Sequence of chain 2.A:
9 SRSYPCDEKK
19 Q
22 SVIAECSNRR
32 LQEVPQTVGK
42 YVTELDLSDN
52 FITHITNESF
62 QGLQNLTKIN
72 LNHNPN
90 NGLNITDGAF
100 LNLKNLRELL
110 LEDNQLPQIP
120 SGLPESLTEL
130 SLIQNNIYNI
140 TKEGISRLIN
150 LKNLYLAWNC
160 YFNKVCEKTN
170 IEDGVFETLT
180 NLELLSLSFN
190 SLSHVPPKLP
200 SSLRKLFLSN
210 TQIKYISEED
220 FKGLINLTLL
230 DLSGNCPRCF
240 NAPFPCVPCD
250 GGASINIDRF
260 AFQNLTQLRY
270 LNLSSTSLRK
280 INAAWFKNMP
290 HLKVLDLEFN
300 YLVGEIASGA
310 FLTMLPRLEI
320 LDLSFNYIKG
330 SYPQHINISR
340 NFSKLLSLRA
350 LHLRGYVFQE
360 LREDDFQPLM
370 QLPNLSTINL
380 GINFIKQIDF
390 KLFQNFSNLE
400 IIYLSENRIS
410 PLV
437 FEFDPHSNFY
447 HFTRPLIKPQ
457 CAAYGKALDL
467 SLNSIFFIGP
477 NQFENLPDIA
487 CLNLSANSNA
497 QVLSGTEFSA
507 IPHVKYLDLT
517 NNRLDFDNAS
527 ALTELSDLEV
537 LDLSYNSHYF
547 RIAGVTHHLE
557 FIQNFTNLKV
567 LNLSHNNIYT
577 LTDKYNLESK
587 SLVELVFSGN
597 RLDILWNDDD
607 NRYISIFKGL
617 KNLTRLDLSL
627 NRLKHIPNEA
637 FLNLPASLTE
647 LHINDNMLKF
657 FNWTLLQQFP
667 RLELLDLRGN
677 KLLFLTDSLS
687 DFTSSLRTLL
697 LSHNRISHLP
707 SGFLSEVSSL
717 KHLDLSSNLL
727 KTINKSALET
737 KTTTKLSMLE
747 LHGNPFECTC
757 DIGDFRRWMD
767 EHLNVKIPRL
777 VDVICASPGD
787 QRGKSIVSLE

Sequence of chain 1.A:
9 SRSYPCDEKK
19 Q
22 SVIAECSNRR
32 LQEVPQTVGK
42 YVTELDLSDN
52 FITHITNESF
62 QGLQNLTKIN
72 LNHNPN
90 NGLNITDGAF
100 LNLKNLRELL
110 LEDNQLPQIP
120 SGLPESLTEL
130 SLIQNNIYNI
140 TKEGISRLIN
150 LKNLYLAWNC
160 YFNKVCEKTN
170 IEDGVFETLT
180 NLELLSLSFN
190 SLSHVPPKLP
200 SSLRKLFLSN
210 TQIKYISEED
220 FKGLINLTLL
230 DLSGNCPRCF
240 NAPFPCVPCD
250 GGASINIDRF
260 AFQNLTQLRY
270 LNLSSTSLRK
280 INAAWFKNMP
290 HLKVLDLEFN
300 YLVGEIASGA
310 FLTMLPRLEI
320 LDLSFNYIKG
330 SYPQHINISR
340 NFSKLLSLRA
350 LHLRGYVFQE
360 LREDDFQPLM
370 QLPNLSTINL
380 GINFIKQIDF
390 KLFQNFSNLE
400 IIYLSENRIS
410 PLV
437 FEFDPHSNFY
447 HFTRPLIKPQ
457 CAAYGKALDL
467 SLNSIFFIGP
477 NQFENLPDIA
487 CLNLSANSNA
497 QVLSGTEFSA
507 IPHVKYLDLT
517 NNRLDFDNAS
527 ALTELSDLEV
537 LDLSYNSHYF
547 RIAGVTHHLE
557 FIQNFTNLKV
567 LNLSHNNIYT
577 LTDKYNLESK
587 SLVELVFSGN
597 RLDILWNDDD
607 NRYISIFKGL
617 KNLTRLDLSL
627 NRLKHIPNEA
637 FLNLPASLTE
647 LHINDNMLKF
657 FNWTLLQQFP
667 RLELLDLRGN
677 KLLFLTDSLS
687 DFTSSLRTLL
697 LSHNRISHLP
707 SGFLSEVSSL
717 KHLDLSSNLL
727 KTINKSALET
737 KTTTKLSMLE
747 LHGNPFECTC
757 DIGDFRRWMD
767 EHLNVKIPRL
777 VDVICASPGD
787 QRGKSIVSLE

Binding-site contacts:
Ligand atom C13 contacts residue GLY354 of chain 2.A at 3.8 Å.
Ligand atom C10 contacts residue THR552 of chain 1.A at 3.8 Å.
Ligand atom C16 contacts residue SER330 of chain 2.A at 3.7 Å.
Ligand atom C2 contacts residue ARG407 of chain 2.A at 3.4 Å.
Ligand atom C9 contacts residue THR552 of chain 1.A at 3.5 Å.
Ligand atom C contacts residue ASP521 of chain 1.A at 3.4 Å.
Ligand atom N3 contacts residue ASP521 of chain 1.A at 2.8 Å (salt-bridge).
Ligand atom C8 contacts residue ASP523 of chain 1.A at 3.7 Å.
Ligand atom N3 contacts residue ASP523 of chain 1.A at 3.4 Å.
Ligand atom N contacts residue ASP521 of chain 1.A at 2.5 Å (salt-bridge).
Ligand atom N1 contacts residue VAL551 of chain 1.A at 3.7 Å.
Ligand atom N1 contacts residue THR552 of chain 1.A at 2.9 Å (h-bond).
Ligand atom N4 contacts residue GLY329 of chain 2.A at 2.9 Å (h-bond).
Ligand atom C4 contacts residue ARG407 of chain 2.A at 3.3 Å.
Ligand atom C1 contacts residue PHE383 of chain 2.A at 3.6 Å (hydrophobic).
Ligand atom C6 contacts residue ASP521 of chain 1.A at 3.4 Å.
Ligand atom C12 contacts residue GLY550 of chain 1.A at 3.7 Å.
Ligand atom N3 contacts residue VAL551 of chain 1.A at 3.7 Å.
Ligand atom C6 contacts residue ASP523 of chain 1.A at 3.2 Å.
Ligand atom C11 contacts residue GLY550 of chain 1.A at 3.8 Å.
Ligand atom C2 contacts residue PHE383 of chain 2.A at 3.5 Å (hydrophobic).
Ligand atom C13 contacts residue VAL356 of chain 2.A at 3.7 Å (hydrophobic).
Ligand atom C19 contacts residue ASP523 of chain 1.A at 3.7 Å.
Ligand atom C13 contacts residue GLY550 of chain 1.A at 3.6 Å.
Ligand atom C6 contacts residue PHE383 of chain 2.A at 3.5 Å (hydrophobic).
Ligand atom C17 contacts residue GLY329 of chain 2.A at 3.5 Å.
Ligand atom N contacts residue ASP523 of chain 1.A at 3.5 Å (salt-bridge).
Ligand atom C11 contacts residue TYR326 of chain 2.A at 3.6 Å (hydrophobic).
Ligand atom C7 contacts residue THR552 of chain 1.A at 3.6 Å.
Ligand atom C4 contacts residue PHE383 of chain 2.A at 3.7 Å (hydrophobic).
Ligand atom C20 contacts residue ASP523 of chain 1.A at 3.7 Å.
Ligand atom C7 contacts residue ASP523 of chain 1.A at 3.3 Å.
Ligand atom N contacts residue PHE383 of chain 2.A at 3.3 Å.
Ligand atom N3 contacts residue THR552 of chain 1.A at 3.1 Å (h-bond).
Ligand atom C8 contacts residue PHE383 of chain 2.A at 3.6 Å (hydrophobic).
Ligand atom C5 contacts residue TYR331 of chain 2.A at 3.7 Å (hydrophobic).
Ligand atom C7 contacts residue PHE383 of chain 2.A at 3.8 Å (hydrophobic).
Ligand atom C contacts residue PHE383 of chain 2.A at 3.5 Å (hydrophobic).
Ligand atom C2 contacts residue ASP521 of chain 1.A at 3.4 Å.
Ligand atom C14 contacts residue VAL356 of chain 2.A at 3.7 Å (hydrophobic).

This protein binds this small molecule.
Small molecule (SMILES): CCCCc1nc2c(N)nc3ccccc3c2n1Cc1ccc(CN)cc1